Sequence of chain 1.L:
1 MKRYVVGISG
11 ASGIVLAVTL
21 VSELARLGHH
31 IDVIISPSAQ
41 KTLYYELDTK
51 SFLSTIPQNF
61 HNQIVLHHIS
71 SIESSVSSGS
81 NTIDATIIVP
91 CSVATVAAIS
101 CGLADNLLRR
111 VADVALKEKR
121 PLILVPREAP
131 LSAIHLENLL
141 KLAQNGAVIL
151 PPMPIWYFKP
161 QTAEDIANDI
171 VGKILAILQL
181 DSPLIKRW

Sequence of chain 1.I:
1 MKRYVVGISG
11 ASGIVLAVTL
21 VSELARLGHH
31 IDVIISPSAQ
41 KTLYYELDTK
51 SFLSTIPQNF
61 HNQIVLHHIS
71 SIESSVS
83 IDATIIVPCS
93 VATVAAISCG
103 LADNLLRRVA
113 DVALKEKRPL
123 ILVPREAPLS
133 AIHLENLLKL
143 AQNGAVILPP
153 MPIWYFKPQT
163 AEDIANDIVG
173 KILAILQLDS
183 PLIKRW

A small-molecule ligand and the protein it binds are described below.
Small molecule (SMILES): CC(C)=CCOP(=O)(O)O

Binding-site contacts:
Ligand atom CAB contacts residue TYR157 of chain 1.L at 3.5 Å (hydrophobic).
Ligand atom OAE contacts residue TYR157 of chain 1.L at 3.1 Å (h-bond).
Ligand atom PAJ contacts residue TYR157 of chain 1.L at 4.0 Å.
Ligand atom OAH contacts residue TYR157 of chain 1.L at 3.9 Å.
Ligand atom CAG contacts residue ARG110 of chain 1.J at 4.3 Å.
Ligand atom CAG contacts residue TYR157 of chain 1.L at 3.8 Å (hydrophobic).
Ligand atom OAC contacts residue GLU128 of chain 1.I at 2.6 Å (salt-bridge).
Ligand atom CAB contacts residue TRP188 of chain 1.L at 3.5 Å (hydrophobic).
Ligand atom OAE contacts residue GLU128 of chain 1.I at 4.0 Å.
Ligand atom OAH contacts residue ARG110 of chain 1.J at 3.9 Å.
Ligand atom OAD contacts residue ARG110 of chain 1.J at 4.3 Å.
Ligand atom CAA contacts residue ILE72 of chain 1.J at 4.3 Å (hydrophobic).
Ligand atom CAA contacts residue GLU73 of chain 1.J at 4.2 Å.
Ligand atom OAD contacts residue LYS117 of chain 1.J at 3.0 Å (salt-bridge).
Ligand atom OAE contacts residue ARG127 of chain 1.I at 4.1 Å.
Ligand atom PAJ contacts residue ARG110 of chain 1.J at 4.0 Å.
Ligand atom CAA contacts residue SER74 of chain 1.J at 4.3 Å.
Ligand atom CAF contacts residue FMN1 of chain 1.DA at 3.5 Å.
Ligand atom CAF contacts residue SER77 of chain 1.J at 4.2 Å.
Ligand atom OAH contacts residue SER77 of chain 1.J at 3.8 Å.
Ligand atom OAC contacts residue FMN1 of chain 1.DA at 4.2 Å.
Ligand atom CAI contacts residue TRP188 of chain 1.L at 4.0 Å (hydrophobic).
Ligand atom PAJ contacts residue LYS117 of chain 1.J at 3.7 Å.
Ligand atom CAG contacts residue FMN1 of chain 1.DA at 3.6 Å.
Ligand atom OAD contacts residue GLU128 of chain 1.I at 4.2 Å.
Ligand atom CAA contacts residue TRP188 of chain 1.L at 3.3 Å (hydrophobic).
Ligand atom CAI contacts residue FMN1 of chain 1.DA at 4.1 Å.
Ligand atom OAC contacts residue ARG110 of chain 1.J at 3.0 Å (salt-bridge).
Ligand atom PAJ contacts residue GLU128 of chain 1.I at 3.8 Å.
Ligand atom CAA contacts residue FMN1 of chain 1.DA at 3.6 Å.
Ligand atom OAC contacts residue LYS117 of chain 1.J at 3.3 Å (salt-bridge).

Sequence of chain 1.J:
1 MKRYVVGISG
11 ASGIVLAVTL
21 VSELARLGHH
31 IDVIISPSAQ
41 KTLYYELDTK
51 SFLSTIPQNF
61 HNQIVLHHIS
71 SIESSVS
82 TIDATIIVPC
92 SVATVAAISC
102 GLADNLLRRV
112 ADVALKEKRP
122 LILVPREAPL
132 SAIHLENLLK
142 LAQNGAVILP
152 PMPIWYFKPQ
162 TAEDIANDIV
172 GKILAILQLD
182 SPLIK